A small-molecule ligand and the protein it binds are described below.
Small molecule (SMILES): Nc1ncnc2c1ncn2[C@@H]1O[C@H](CO[P](=O)(O)OS(=O)(=O)O)[C@@H](O)[C@H]1O

Sequence of chain 2.D:
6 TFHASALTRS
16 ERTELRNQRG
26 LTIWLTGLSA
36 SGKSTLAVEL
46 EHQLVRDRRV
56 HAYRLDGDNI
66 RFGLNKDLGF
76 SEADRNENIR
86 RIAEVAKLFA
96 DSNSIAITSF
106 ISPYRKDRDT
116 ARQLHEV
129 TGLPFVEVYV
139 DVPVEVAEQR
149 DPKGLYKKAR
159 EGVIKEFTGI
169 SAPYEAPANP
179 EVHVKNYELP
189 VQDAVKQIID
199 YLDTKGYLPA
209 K

Binding-site contacts:
Ligand atom O5' contacts residue PHE75 of chain 2.D at 3.4 Å.
Ligand atom C6 contacts residue ARG80 of chain 2.D at 3.6 Å.
Ligand atom O3A contacts residue ILE106 of chain 2.D at 3.6 Å.
Ligand atom C3' contacts residue ILE106 of chain 2.D at 3.7 Å (hydrophobic).
Ligand atom O2A contacts residue PHE105 of chain 2.D at 3.1 Å.
Ligand atom C8 contacts residue PHE75 of chain 2.D at 3.6 Å (hydrophobic).
Ligand atom N6 contacts residue GLU164 of chain 2.D at 2.6 Å (salt-bridge).
Ligand atom O1B contacts residue ILE84 of chain 2.D at 3.2 Å.
Ligand atom O2A contacts residue ARG66 of chain 2.D at 2.6 Å (salt-bridge).
Ligand atom O2' contacts residue LEU153 of chain 2.D at 2.7 Å.
Ligand atom N9 contacts residue PHE75 of chain 2.D at 3.7 Å.
Ligand atom O3B contacts residue PRO108 of chain 2.D at 3.0 Å.
Ligand atom N1 contacts residue GLU164 of chain 2.D at 3.1 Å (salt-bridge).
Ligand atom O1B contacts residue PHE105 of chain 2.D at 3.1 Å.
Ligand atom O1B contacts residue SER107 of chain 2.D at 2.7 Å (h-bond).
Ligand atom O3B contacts residue SER107 of chain 2.D at 3.5 Å (h-bond).
Ligand atom O1A contacts residue PHE105 of chain 2.D at 3.2 Å.
Ligand atom N1 contacts residue THR166 of chain 2.D at 3.5 Å (h-bond).
Ligand atom O1B contacts residue ILE106 of chain 2.D at 3.2 Å (h-bond).
Ligand atom O3' contacts residue SER34 of chain 2.D at 2.9 Å (h-bond).
Ligand atom C2' contacts residue LEU153 of chain 2.D at 3.4 Å (hydrophobic).
Ligand atom C2 contacts residue PHE165 of chain 2.D at 3.7 Å (hydrophobic).
Ligand atom C3' contacts residue SER34 of chain 2.D at 3.5 Å.
Ligand atom PA contacts residue ARG66 of chain 2.D at 3.6 Å.
Ligand atom N1 contacts residue PHE165 of chain 2.D at 3.4 Å.
Ligand atom N3 contacts residue PHE165 of chain 2.D at 3.7 Å.
Ligand atom O3B contacts residue ARG80 of chain 2.D at 2.9 Å (salt-bridge).
Ligand atom N7 contacts residue ILE162 of chain 2.D at 3.7 Å.
Ligand atom O1A contacts residue ILE106 of chain 2.D at 2.9 Å (h-bond).
Ligand atom SB contacts residue SER107 of chain 2.D at 3.6 Å.
Ligand atom O2B contacts residue ARG66 of chain 2.D at 3.1 Å (salt-bridge).
Ligand atom C2 contacts residue THR166 of chain 2.D at 3.6 Å.
Ligand atom N1 contacts residue ARG80 of chain 2.D at 3.1 Å (salt-bridge).
Ligand atom O2B contacts residue ASN83 of chain 2.D at 2.8 Å (h-bond).
Ligand atom O4' contacts residue PHE75 of chain 2.D at 3.3 Å.
Ligand atom O2A contacts residue ASN83 of chain 2.D at 3.5 Å (h-bond).
Ligand atom N6 contacts residue LYS163 of chain 2.D at 2.9 Å (salt-bridge).
Ligand atom C6 contacts residue GLU164 of chain 2.D at 3.2 Å.
Ligand atom C5' contacts residue ILE106 of chain 2.D at 3.2 Å (hydrophobic).
Ligand atom C2 contacts residue ARG80 of chain 2.D at 3.2 Å.